The small molecule below binds the protein below.
Small molecule (SMILES): CC(=O)N[C@H]1[C@@H](OP(=O)(O)OP(=O)(O)OC[C@H]2O[C@@H](n3ccc(=O)[nH]c3=O)[C@H](O)[C@@H]2O)O[C@H](C)C(=O)[C@@H]1O

Sequence of chain 1.A:
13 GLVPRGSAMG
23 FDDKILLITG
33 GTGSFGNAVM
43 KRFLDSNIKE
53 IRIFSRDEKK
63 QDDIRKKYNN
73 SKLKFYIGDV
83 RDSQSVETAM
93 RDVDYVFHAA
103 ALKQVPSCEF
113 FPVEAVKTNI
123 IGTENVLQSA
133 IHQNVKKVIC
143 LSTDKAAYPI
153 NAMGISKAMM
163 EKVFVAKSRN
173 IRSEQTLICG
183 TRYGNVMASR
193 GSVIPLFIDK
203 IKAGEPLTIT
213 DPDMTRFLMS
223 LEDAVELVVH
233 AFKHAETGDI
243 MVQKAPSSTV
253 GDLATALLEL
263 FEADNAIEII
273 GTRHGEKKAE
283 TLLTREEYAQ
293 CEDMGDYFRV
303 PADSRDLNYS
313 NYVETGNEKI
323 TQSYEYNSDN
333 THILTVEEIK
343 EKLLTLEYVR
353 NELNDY

Binding-site contacts:
Ligand atom O4B contacts residue TYR290 of chain 1.A at 4.1 Å.
Ligand atom O2 contacts residue TYR326 of chain 1.A at 3.8 Å.
Ligand atom C1B contacts residue TYR290 of chain 1.A at 4.1 Å (hydrophobic).
Ligand atom C2B contacts residue ASN332 of chain 1.A at 3.5 Å.
Ligand atom O1A contacts residue TYR326 of chain 1.A at 4.2 Å.
Ligand atom O3B contacts residue ASN332 of chain 1.A at 2.7 Å (h-bond).
Ligand atom C5 contacts residue TYR326 of chain 1.A at 3.5 Å (hydrophobic).
Ligand atom C6 contacts residue TYR290 of chain 1.A at 3.1 Å (hydrophobic).
Ligand atom C2 contacts residue TYR326 of chain 1.A at 3.6 Å (hydrophobic).
Ligand atom N3 contacts residue TYR290 of chain 1.A at 3.5 Å.
Ligand atom C4 contacts residue TYR290 of chain 1.A at 3.2 Å (hydrophobic).
Ligand atom O4 contacts residue SER325 of chain 1.A at 3.5 Å.
Ligand atom C6 contacts residue TYR326 of chain 1.A at 3.5 Å (hydrophobic).
Ligand atom C2 contacts residue TYR290 of chain 1.A at 3.3 Å (hydrophobic).
Ligand atom C3B contacts residue ASN332 of chain 1.A at 3.7 Å.
Ligand atom C3B contacts residue TYR326 of chain 1.A at 3.4 Å (hydrophobic).
Ligand atom O2 contacts residue GLU327 of chain 1.A at 3.3 Å (salt-bridge).
Ligand atom O2' contacts residue ASN332 of chain 1.A at 2.7 Å (h-bond).
Ligand atom N1 contacts residue TYR290 of chain 1.A at 3.5 Å (h-bond).
Ligand atom O2A contacts residue TYR290 of chain 1.A at 4.2 Å.
Ligand atom O2' contacts residue THR333 of chain 1.A at 3.9 Å.
Ligand atom O4 contacts residue TYR290 of chain 1.A at 3.4 Å.
Ligand atom C2 contacts residue GLU327 of chain 1.A at 4.1 Å.
Ligand atom N3 contacts residue TYR326 of chain 1.A at 2.8 Å (h-bond).
Ligand atom O2 contacts residue TYR328 of chain 1.A at 3.2 Å.
Ligand atom C1B contacts residue TYR326 of chain 1.A at 4.4 Å (hydrophobic).
Ligand atom O5B contacts residue TYR326 of chain 1.A at 3.9 Å.
Ligand atom N3 contacts residue GLU327 of chain 1.A at 4.2 Å.
Ligand atom C2B contacts residue TYR326 of chain 1.A at 3.8 Å (hydrophobic).
Ligand atom C1B contacts residue TYR328 of chain 1.A at 4.1 Å (hydrophobic).
Ligand atom O2 contacts residue ASN332 of chain 1.A at 4.1 Å.
Ligand atom C5 contacts residue TYR290 of chain 1.A at 3.4 Å (hydrophobic).
Ligand atom O4 contacts residue TYR326 of chain 1.A at 2.9 Å (h-bond).
Ligand atom O2 contacts residue TYR290 of chain 1.A at 3.6 Å.
Ligand atom O3B contacts residue TYR326 of chain 1.A at 3.9 Å.
Ligand atom N1 contacts residue TYR326 of chain 1.A at 3.8 Å.
Ligand atom O2' contacts residue TYR328 of chain 1.A at 3.5 Å.
Ligand atom C2B contacts residue TYR328 of chain 1.A at 4.3 Å (hydrophobic).
Ligand atom O3' contacts residue ASP295 of chain 1.A at 4.0 Å.
Ligand atom C4 contacts residue TYR326 of chain 1.A at 3.4 Å (hydrophobic).